Binding-site contacts:
Ligand atom CD contacts residue ASP96 of chain 1.A at 4.1 Å.
Ligand atom CA contacts residue TYR120 of chain 1.A at 3.9 Å (hydrophobic).
Ligand atom CG contacts residue LEU122 of chain 1.A at 4.0 Å (hydrophobic).
Ligand atom CG contacts residue TYR120 of chain 1.A at 4.3 Å (hydrophobic).
Ligand atom CA contacts residue LEU122 of chain 1.A at 4.2 Å (hydrophobic).
Ligand atom CB contacts residue ARG121 of chain 1.A at 4.1 Å.
Ligand atom CD contacts residue TYR120 of chain 1.A at 4.5 Å (hydrophobic).
Ligand atom O contacts residue HIS126 of chain 1.A at 3.0 Å (h-bond).
Ligand atom O contacts residue ARG121 of chain 1.A at 3.4 Å.
Ligand atom CB contacts residue TYR120 of chain 1.A at 3.2 Å (hydrophobic).
Ligand atom C contacts residue TYR120 of chain 1.A at 4.5 Å (hydrophobic).
Ligand atom C6 contacts residue ASP96 of chain 1.A at 3.5 Å.
Ligand atom C6 contacts residue ASP119 of chain 1.A at 2.8 Å.
Ligand atom O contacts residue LEU122 of chain 1.A at 2.7 Å (h-bond).
Ligand atom OXT contacts residue LEU122 of chain 1.A at 4.2 Å.
Ligand atom CD contacts residue GLY95 of chain 1.A at 4.2 Å.
Ligand atom CD contacts residue LEU122 of chain 1.A at 3.5 Å (hydrophobic).
Ligand atom CG contacts residue ASP119 of chain 1.A at 3.9 Å.
Ligand atom CB contacts residue LEU122 of chain 1.A at 4.3 Å (hydrophobic).
Ligand atom CD contacts residue ASP119 of chain 1.A at 3.2 Å.
Ligand atom CB contacts residue ASP119 of chain 1.A at 3.8 Å.
Ligand atom C contacts residue ARG121 of chain 1.A at 3.8 Å.
Ligand atom C contacts residue LEU122 of chain 1.A at 3.5 Å (hydrophobic).
Ligand atom CA contacts residue ARG121 of chain 1.A at 3.7 Å.
Ligand atom C contacts residue HIS126 of chain 1.A at 4.0 Å.

The protein below binds the small molecule below.
Small molecule (SMILES): CCCCCC(=O)O

Sequence of chain 1.A:
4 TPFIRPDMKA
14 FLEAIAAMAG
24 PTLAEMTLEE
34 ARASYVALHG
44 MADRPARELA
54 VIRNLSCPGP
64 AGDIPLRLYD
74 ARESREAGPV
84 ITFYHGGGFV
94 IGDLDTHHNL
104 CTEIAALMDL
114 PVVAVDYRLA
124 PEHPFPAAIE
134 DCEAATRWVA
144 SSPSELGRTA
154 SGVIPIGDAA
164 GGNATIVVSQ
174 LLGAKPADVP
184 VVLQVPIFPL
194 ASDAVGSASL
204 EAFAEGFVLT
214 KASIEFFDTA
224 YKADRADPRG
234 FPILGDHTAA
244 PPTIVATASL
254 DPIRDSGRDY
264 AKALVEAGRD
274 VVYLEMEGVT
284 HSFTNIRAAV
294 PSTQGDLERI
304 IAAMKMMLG